Binding-site contacts:
Ligand atom C2 contacts residue GLU9 of chain 1.B at 4.4 Å.
Ligand atom C5 contacts residue LEU51 of chain 1.B at 4.3 Å (hydrophobic).
Ligand atom C5 contacts residue GLU9 of chain 1.B at 2.9 Å.
Ligand atom O2 contacts residue LEU51 of chain 1.B at 3.6 Å.
Ligand atom O3 contacts residue ASP14 of chain 1.B at 3.3 Å (salt-bridge).
Ligand atom C4 contacts residue SER15 of chain 1.B at 2.7 Å.
Ligand atom C3 contacts residue SER15 of chain 1.B at 3.7 Å.
Ligand atom C1 contacts residue LEU51 of chain 1.B at 4.4 Å (hydrophobic).
Ligand atom O2 contacts residue SER15 of chain 1.B at 3.9 Å.
Ligand atom O1 contacts residue LEU51 of chain 1.B at 3.9 Å.
Ligand atom C4 contacts residue LEU51 of chain 1.B at 4.2 Å (hydrophobic).
Ligand atom O1 contacts residue GLU9 of chain 1.B at 3.8 Å.
Ligand atom C3 contacts residue MET13 of chain 1.B at 4.4 Å (hydrophobic).
Ligand atom O3 contacts residue SER15 of chain 1.B at 3.3 Å (h-bond).
Ligand atom O3 contacts residue MET13 of chain 1.B at 3.1 Å (h-bond).
Ligand atom C6 contacts residue GLU9 of chain 1.B at 3.4 Å.
Ligand atom C4 contacts residue MET13 of chain 1.B at 4.0 Å (hydrophobic).

Sequence of chain 1.B:
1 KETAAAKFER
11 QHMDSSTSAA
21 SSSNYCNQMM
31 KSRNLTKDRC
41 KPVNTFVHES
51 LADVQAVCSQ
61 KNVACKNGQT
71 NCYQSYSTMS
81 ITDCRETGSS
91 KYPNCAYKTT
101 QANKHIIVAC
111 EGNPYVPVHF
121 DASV

A protein and the small-molecule ligand that binds it are described below.
Small molecule (SMILES): O[C@H]1CO[C@H]2OCCC21